The small molecule below binds the protein below.
Small molecule (SMILES): Nc1ncnc2c1ncn2[C@@H]1O[C@H](C(F)F)[C@@H](O)C1O

Binding-site contacts:
Ligand atom OAT contacts residue TYR77 of chain 2.A at 3.2 Å (h-bond).
Ligand atom N1 contacts residue ARG277 of chain 2.C at 3.5 Å (salt-bridge).
Ligand atom OAT contacts residue THR76 of chain 2.A at 3.5 Å (h-bond).
Ligand atom C6 contacts residue PHE254 of chain 2.C at 3.4 Å (hydrophobic).
Ligand atom C4 contacts residue PHE254 of chain 2.C at 3.4 Å (hydrophobic).
Ligand atom FAB contacts residue TYR157 of chain 2.A at 2.8 Å.
Ligand atom FAB contacts residue SER158 of chain 2.A at 3.5 Å.
Ligand atom FAG contacts residue PHE156 of chain 2.A at 3.4 Å.
Ligand atom N6 contacts residue PHE254 of chain 2.C at 3.5 Å.
Ligand atom N6 contacts residue ARG277 of chain 2.C at 2.9 Å (salt-bridge).
Ligand atom N3 contacts residue PHE254 of chain 2.C at 3.5 Å.
Ligand atom OAS contacts residue TYR77 of chain 2.A at 3.4 Å (h-bond).
Ligand atom OAS contacts residue ASP16 of chain 2.A at 2.6 Å (salt-bridge).
Ligand atom FAB contacts residue THR155 of chain 2.A at 3.1 Å.
Ligand atom CAQ contacts residue ASP16 of chain 2.A at 3.4 Å.
Ligand atom N1 contacts residue ALA279 of chain 2.C at 2.8 Å (h-bond).
Ligand atom OAT contacts residue TRP50 of chain 2.A at 3.2 Å (h-bond).
Ligand atom N7 contacts residue ASN215 of chain 2.C at 3.1 Å (h-bond).
Ligand atom C5 contacts residue PHE254 of chain 2.C at 3.5 Å (hydrophobic).
Ligand atom FAB contacts residue PHE156 of chain 2.A at 3.1 Å.
Ligand atom OAJ contacts residue THR80 of chain 2.A at 3.5 Å.
Ligand atom CAK contacts residue TYR77 of chain 2.A at 3.5 Å (hydrophobic).
Ligand atom CAH contacts residue TLA1 of chain 2.I at 3.2 Å.
Ligand atom N7 contacts residue PHE254 of chain 2.C at 3.4 Å.
Ligand atom N3 contacts residue TRP50 of chain 2.A at 3.4 Å (h-bond).
Ligand atom C4 contacts residue TRP50 of chain 2.A at 3.3 Å (hydrophobic).
Ligand atom OAJ contacts residue TLA1 of chain 2.I at 3.4 Å (h-bond).
Ligand atom OAT contacts residue ASP16 of chain 2.A at 2.5 Å (salt-bridge).
Ligand atom FAB contacts residue THR80 of chain 2.A at 3.0 Å.
Ligand atom N6 contacts residue ASN215 of chain 2.C at 2.8 Å (h-bond).
Ligand atom C2 contacts residue ALA279 of chain 2.C at 3.3 Å (hydrophobic).
Ligand atom CAR contacts residue ASP16 of chain 2.A at 3.5 Å.
Ligand atom FAG contacts residue SER158 of chain 2.A at 2.9 Å.
Ligand atom CAH contacts residue THR155 of chain 2.A at 3.4 Å.
Ligand atom OAS contacts residue SER158 of chain 2.A at 2.7 Å (h-bond).
Ligand atom N9 contacts residue TRP50 of chain 2.A at 3.5 Å (h-bond).
Ligand atom C5 contacts residue TRP50 of chain 2.A at 3.5 Å (hydrophobic).
Ligand atom N3 contacts residue PRO78 of chain 2.A at 3.5 Å.
Ligand atom C8 contacts residue PHE213 of chain 2.C at 3.5 Å (hydrophobic).
Ligand atom N1 contacts residue PHE254 of chain 2.C at 3.4 Å.

Sequence of chain 2.C:
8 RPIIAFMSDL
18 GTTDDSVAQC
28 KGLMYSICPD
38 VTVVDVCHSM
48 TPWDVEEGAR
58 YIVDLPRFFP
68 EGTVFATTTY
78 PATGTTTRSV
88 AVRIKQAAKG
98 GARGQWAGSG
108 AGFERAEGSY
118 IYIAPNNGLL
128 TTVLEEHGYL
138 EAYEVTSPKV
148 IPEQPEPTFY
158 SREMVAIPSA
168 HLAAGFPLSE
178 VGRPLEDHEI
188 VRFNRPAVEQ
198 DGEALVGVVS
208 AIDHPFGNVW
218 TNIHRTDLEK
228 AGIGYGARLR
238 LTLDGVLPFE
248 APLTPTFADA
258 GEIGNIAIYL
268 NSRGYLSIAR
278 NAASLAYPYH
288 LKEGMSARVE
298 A

Sequence of chain 2.A:
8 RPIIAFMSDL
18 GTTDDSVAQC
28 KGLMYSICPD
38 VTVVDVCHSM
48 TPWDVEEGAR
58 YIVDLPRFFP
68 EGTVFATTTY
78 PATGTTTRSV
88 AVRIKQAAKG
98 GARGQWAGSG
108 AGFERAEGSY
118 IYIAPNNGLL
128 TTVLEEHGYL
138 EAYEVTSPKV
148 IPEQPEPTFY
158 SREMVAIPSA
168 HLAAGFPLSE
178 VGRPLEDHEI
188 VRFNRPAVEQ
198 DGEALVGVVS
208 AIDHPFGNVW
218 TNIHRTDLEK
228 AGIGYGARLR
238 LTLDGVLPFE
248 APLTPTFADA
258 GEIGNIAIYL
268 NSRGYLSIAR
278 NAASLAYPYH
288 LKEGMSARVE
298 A